Sequence of chain 41.A:
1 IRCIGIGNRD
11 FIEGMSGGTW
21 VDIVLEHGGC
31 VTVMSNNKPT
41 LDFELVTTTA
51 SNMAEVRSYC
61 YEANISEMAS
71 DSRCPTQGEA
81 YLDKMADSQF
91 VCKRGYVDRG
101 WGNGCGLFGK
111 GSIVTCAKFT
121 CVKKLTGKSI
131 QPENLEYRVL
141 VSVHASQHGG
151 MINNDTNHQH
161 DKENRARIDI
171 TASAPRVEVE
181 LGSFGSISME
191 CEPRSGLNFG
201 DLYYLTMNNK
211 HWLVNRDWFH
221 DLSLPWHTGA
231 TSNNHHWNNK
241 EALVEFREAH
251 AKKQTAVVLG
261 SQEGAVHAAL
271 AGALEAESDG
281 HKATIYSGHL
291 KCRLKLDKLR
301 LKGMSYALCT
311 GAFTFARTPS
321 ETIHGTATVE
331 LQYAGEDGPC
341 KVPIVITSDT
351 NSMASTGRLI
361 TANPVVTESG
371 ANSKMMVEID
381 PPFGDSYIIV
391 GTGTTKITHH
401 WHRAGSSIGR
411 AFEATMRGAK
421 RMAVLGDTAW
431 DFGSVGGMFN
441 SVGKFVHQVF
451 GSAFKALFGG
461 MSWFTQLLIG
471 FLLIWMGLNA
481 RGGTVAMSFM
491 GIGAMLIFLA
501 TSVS

The protein below binds the small molecule below.
Small molecule (SMILES): CC(=O)N[C@H]1[C@H](O[C@H]2[C@H](O)[C@@H](NC(C)=O)CO[C@@H]2CO[C@@H]2O[C@@H](C)[C@@H](O)[C@@H](O)[C@@H]2O)O[C@H](CO)[C@@H](O)[C@@H]1O

Binding-site contacts:
Ligand atom C2 contacts residue ASN154 of chain 41.A at 2.4 Å.
Ligand atom O7 contacts residue HIS148 of chain 41.A at 3.6 Å (h-bond).
Ligand atom C6 contacts residue THR156 of chain 41.A at 3.7 Å.
Ligand atom O5 contacts residue THR156 of chain 41.A at 4.0 Å.
Ligand atom C1 contacts residue GLY150 of chain 41.A at 3.9 Å.
Ligand atom C7 contacts residue ASN154 of chain 41.A at 3.7 Å.
Ligand atom C5 contacts residue MET151 of chain 41.A at 3.8 Å (hydrophobic).
Ligand atom C8 contacts residue THR156 of chain 41.A at 4.5 Å.
Ligand atom C8 contacts residue GLY150 of chain 41.A at 3.8 Å.
Ligand atom C4 contacts residue ASN154 of chain 41.A at 4.2 Å.
Ligand atom O7 contacts residue GLY150 of chain 41.A at 2.9 Å (h-bond).
Ligand atom O6 contacts residue MET151 of chain 41.A at 4.2 Å.
Ligand atom C6 contacts residue THR156 of chain 41.A at 4.0 Å.
Ligand atom C7 contacts residue GLY150 of chain 41.A at 3.1 Å.
Ligand atom C8 contacts residue ASN157 of chain 41.A at 3.9 Å.
Ligand atom C1 contacts residue THR156 of chain 41.A at 4.3 Å.
Ligand atom C2 contacts residue MET151 of chain 41.A at 4.2 Å (hydrophobic).
Ligand atom O5 contacts residue MET151 of chain 41.A at 3.9 Å.
Ligand atom O6 contacts residue THR156 of chain 41.A at 4.5 Å.
Ligand atom C5 contacts residue THR156 of chain 41.A at 3.9 Å.
Ligand atom O7 contacts residue THR156 of chain 41.A at 4.5 Å.
Ligand atom O5 contacts residue ASN157 of chain 41.A at 4.3 Å.
Ligand atom C6 contacts residue ASP161 of chain 41.A at 3.6 Å.
Ligand atom C3 contacts residue ASN154 of chain 41.A at 3.8 Å.
Ligand atom C1 contacts residue MET151 of chain 41.A at 4.1 Å (hydrophobic).
Ligand atom C1 contacts residue ASN154 of chain 41.A at 1.4 Å.
Ligand atom C2 contacts residue GLY150 of chain 41.A at 3.8 Å.
Ligand atom O5 contacts residue THR156 of chain 41.A at 4.0 Å.
Ligand atom C6 contacts residue MET151 of chain 41.A at 4.5 Å (hydrophobic).
Ligand atom C5 contacts residue ASN154 of chain 41.A at 3.6 Å.
Ligand atom O5 contacts residue ASN154 of chain 41.A at 2.3 Å (h-bond).
Ligand atom N2 contacts residue ASN154 of chain 41.A at 2.9 Å (h-bond).
Ligand atom O7 contacts residue ASN154 of chain 41.A at 4.0 Å.
Ligand atom C5 contacts residue THR156 of chain 41.A at 4.2 Å.
Ligand atom C4 contacts residue MET151 of chain 41.A at 3.9 Å (hydrophobic).
Ligand atom C3 contacts residue MET151 of chain 41.A at 4.0 Å (hydrophobic).
Ligand atom C6 contacts residue ASN157 of chain 41.A at 3.5 Å.
Ligand atom N2 contacts residue GLY150 of chain 41.A at 3.5 Å (h-bond).